A protein and the small-molecule ligand that binds it are described below.
Small molecule (SMILES): Nc1ncnc2c1ncn2[C@H]1C[C@H](O)[C@@H](COP(=O)(O)O)O1

Binding-site contacts:
Ligand atom N1 contacts residue GLY636 of chain 53.A at 2.9 Å (h-bond).
Ligand atom N9 contacts residue PRO628 of chain 53.A at 3.7 Å.
Ligand atom N6 contacts residue SER629 of chain 53.A at 3.0 Å (h-bond).
Ligand atom N6 contacts residue PRO628 of chain 53.A at 3.4 Å (h-bond).
Ligand atom C5 contacts residue PRO628 of chain 53.A at 2.7 Å (hydrophobic).
Ligand atom C1' contacts residue PRO628 of chain 53.A at 3.9 Å (hydrophobic).
Ligand atom N7 contacts residue ASN606 of chain 53.A at 4.2 Å.
Ligand atom C2 contacts residue GLY636 of chain 53.A at 3.2 Å.
Ligand atom N7 contacts residue SER629 of chain 53.A at 3.1 Å (h-bond).
Ligand atom N7 contacts residue PRO628 of chain 53.A at 3.3 Å (h-bond).
Ligand atom C5 contacts residue SER629 of chain 53.A at 3.5 Å.
Ligand atom C8 contacts residue HIS627 of chain 53.A at 3.5 Å.
Ligand atom N9 contacts residue PRO412 of chain 53.A at 4.2 Å.
Ligand atom N7 contacts residue PRO412 of chain 53.A at 4.3 Å.
Ligand atom C6 contacts residue PRO412 of chain 53.A at 4.3 Å (hydrophobic).
Ligand atom O2P contacts residue ASP623 of chain 26.A at 3.2 Å (salt-bridge).
Ligand atom C2' contacts residue PRO628 of chain 53.A at 3.6 Å (hydrophobic).
Ligand atom O3' contacts residue PRO628 of chain 53.A at 4.1 Å.
Ligand atom C2' contacts residue HIS627 of chain 53.A at 3.2 Å.
Ligand atom O1P contacts residue HIS625 of chain 26.A at 2.8 Å (h-bond).
Ligand atom C4 contacts residue PRO628 of chain 53.A at 3.0 Å (hydrophobic).
Ligand atom N1 contacts residue PRO628 of chain 53.A at 3.2 Å (h-bond).
Ligand atom N6 contacts residue GLY636 of chain 53.A at 3.2 Å (h-bond).
Ligand atom C2 contacts residue PRO628 of chain 53.A at 3.5 Å (hydrophobic).
Ligand atom C8 contacts residue SER629 of chain 53.A at 4.2 Å.
Ligand atom C6 contacts residue PRO628 of chain 53.A at 2.8 Å (hydrophobic).
Ligand atom N6 contacts residue GLY634 of chain 53.A at 3.8 Å.
Ligand atom N1 contacts residue VAL411 of chain 53.A at 4.3 Å.
Ligand atom C5 contacts residue PRO412 of chain 53.A at 4.2 Å (hydrophobic).
Ligand atom N6 contacts residue PHE635 of chain 53.A at 3.7 Å.
Ligand atom C8 contacts residue PRO628 of chain 53.A at 3.8 Å (hydrophobic).
Ligand atom C4 contacts residue PRO412 of chain 53.A at 4.1 Å (hydrophobic).
Ligand atom C8 contacts residue PRO412 of chain 53.A at 4.3 Å (hydrophobic).
Ligand atom N7 contacts residue HIS627 of chain 53.A at 4.1 Å.
Ligand atom C6 contacts residue GLY636 of chain 53.A at 3.6 Å.
Ligand atom C6 contacts residue SER629 of chain 53.A at 3.5 Å.
Ligand atom N3 contacts residue PRO628 of chain 53.A at 3.5 Å (h-bond).
Ligand atom C3' contacts residue HIS627 of chain 53.A at 4.3 Å.
Ligand atom P contacts residue HIS625 of chain 26.A at 3.9 Å.
Ligand atom C1' contacts residue HIS627 of chain 53.A at 4.3 Å.

Sequence of chain 26.A:
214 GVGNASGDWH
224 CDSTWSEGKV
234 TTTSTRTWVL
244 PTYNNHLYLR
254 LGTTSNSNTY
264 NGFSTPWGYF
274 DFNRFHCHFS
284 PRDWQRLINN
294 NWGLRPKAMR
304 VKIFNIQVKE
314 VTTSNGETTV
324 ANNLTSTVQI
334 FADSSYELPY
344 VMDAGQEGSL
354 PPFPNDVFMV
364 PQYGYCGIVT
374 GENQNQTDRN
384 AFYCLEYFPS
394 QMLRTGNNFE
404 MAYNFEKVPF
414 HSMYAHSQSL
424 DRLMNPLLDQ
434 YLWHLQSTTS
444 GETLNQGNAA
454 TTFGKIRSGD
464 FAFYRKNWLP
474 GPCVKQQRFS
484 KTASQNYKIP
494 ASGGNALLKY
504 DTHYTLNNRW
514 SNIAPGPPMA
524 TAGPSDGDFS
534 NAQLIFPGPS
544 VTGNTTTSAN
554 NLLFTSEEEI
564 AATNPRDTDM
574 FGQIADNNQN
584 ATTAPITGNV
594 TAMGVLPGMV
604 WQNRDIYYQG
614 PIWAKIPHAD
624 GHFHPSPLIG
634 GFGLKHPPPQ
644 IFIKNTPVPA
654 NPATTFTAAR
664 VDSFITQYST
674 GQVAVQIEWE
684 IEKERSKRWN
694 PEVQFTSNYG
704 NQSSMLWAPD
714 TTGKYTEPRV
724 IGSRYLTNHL

Sequence of chain 53.A:
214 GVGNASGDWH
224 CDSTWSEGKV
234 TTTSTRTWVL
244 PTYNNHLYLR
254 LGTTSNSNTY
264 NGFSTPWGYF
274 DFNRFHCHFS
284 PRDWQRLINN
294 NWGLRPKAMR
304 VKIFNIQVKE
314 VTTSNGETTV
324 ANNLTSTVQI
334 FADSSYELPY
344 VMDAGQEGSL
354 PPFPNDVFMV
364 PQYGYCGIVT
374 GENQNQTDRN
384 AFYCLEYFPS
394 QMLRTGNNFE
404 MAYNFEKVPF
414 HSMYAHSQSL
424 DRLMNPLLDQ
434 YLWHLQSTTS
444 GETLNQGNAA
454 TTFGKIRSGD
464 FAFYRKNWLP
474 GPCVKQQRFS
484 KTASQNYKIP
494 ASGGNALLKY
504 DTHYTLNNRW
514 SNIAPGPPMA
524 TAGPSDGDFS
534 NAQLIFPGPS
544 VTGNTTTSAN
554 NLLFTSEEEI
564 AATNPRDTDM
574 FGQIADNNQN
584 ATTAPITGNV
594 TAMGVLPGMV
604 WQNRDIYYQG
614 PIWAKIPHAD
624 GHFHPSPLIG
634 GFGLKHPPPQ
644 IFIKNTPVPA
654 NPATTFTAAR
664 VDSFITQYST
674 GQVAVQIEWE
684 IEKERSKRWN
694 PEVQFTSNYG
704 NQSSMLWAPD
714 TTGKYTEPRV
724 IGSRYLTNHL